Sequence of chain 1.A:
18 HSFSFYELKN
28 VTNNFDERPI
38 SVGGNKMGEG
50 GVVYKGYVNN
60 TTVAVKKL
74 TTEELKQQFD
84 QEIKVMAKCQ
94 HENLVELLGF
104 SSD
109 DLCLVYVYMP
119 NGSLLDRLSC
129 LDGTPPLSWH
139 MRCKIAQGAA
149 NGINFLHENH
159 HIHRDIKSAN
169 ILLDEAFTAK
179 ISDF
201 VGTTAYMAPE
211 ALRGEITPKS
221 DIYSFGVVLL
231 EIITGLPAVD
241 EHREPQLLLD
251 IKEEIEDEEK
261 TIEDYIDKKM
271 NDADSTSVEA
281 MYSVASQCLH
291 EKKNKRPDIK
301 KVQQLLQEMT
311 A

The small molecule below binds the protein below.
Small molecule (SMILES): O=C(Nc1ccc(CN2CCNCC2)c(C(F)(F)F)c1)c1cccc(-c2ccc3nc(NC(=O)C4CC4)sc3n2)c1

Binding-site contacts:
Ligand atom NAZ contacts residue TYR116 of chain 1.A at 3.5 Å.
Ligand atom CAK contacts residue TYR114 of chain 1.A at 3.6 Å (hydrophobic).
Ligand atom OAA contacts residue VAL98 of chain 1.A at 3.2 Å.
Ligand atom CAS contacts residue ASP181 of chain 1.A at 3.3 Å.
Ligand atom CAG contacts residue TYR114 of chain 1.A at 3.4 Å (hydrophobic).
Ligand atom CAO contacts residue ASP181 of chain 1.A at 3.5 Å.
Ligand atom NAZ contacts residue MET117 of chain 1.A at 2.8 Å (h-bond).
Ligand atom NAW contacts residue PHE182 of chain 1.A at 3.3 Å.
Ligand atom CAN contacts residue ASP181 of chain 1.A at 3.4 Å.
Ligand atom FAE contacts residue ILE179 of chain 1.A at 3.1 Å.
Ligand atom CAO contacts residue HIS161 of chain 1.A at 3.4 Å.
Ligand atom CBK contacts residue LEU170 of chain 1.A at 3.5 Å (hydrophobic).
Ligand atom CBB contacts residue ASP181 of chain 1.A at 3.2 Å.
Ligand atom CBC contacts residue MET117 of chain 1.A at 3.4 Å (hydrophobic).
Ligand atom FAD contacts residue HIS161 of chain 1.A at 3.5 Å.
Ligand atom CBD contacts residue TYR114 of chain 1.A at 3.5 Å (hydrophobic).
Ligand atom CAL contacts residue LEU170 of chain 1.A at 3.5 Å (hydrophobic).
Ligand atom CBE contacts residue ASP181 of chain 1.A at 3.6 Å.
Ligand atom NAZ contacts residue MET44 of chain 1.A at 3.4 Å.
Ligand atom OAB contacts residue MET44 of chain 1.A at 3.5 Å.
Ligand atom NAV contacts residue MET117 of chain 1.A at 3.0 Å (h-bond).
Ligand atom CAR contacts residue GLY120 of chain 1.A at 3.5 Å.
Ligand atom CAI contacts residue GLU85 of chain 1.A at 3.4 Å.
Ligand atom CBC contacts residue MET44 of chain 1.A at 3.3 Å (hydrophobic).
Ligand atom CBM contacts residue TYR116 of chain 1.A at 3.6 Å (hydrophobic).
Ligand atom NAX contacts residue ILE160 of chain 1.A at 3.0 Å (h-bond).
Ligand atom NAY contacts residue GLU85 of chain 1.A at 3.6 Å.
Ligand atom CAG contacts residue ASP181 of chain 1.A at 3.6 Å.
Ligand atom OAA contacts residue SER180 of chain 1.A at 3.1 Å.
Ligand atom NAY contacts residue TYR114 of chain 1.A at 3.1 Å (h-bond).
Ligand atom NAY contacts residue ASP181 of chain 1.A at 3.1 Å (salt-bridge).
Ligand atom OAA contacts residue ASP181 of chain 1.A at 2.8 Å (salt-bridge).
Ligand atom CBM contacts residue MET117 of chain 1.A at 3.2 Å (hydrophobic).
Ligand atom CBD contacts residue ASP181 of chain 1.A at 3.6 Å.
Ligand atom CAI contacts residue TYR114 of chain 1.A at 3.5 Å (hydrophobic).
Ligand atom CAP contacts residue ILE160 of chain 1.A at 3.0 Å (hydrophobic).
Ligand atom FAE contacts residue SER180 of chain 1.A at 3.6 Å.
Ligand atom CAF contacts residue LYS65 of chain 1.A at 3.6 Å.
Ligand atom CAL contacts residue VAL115 of chain 1.A at 3.4 Å (hydrophobic).
Ligand atom CAQ contacts residue TYR116 of chain 1.A at 3.5 Å (hydrophobic).